A protein and the small-molecule ligand that binds it are described below.
Small molecule (SMILES): Cc1cc(CCCCCCCOc2ccc(C3=N[C@@H](C)CO3)cc2)on1

Sequence of chain 37.A:
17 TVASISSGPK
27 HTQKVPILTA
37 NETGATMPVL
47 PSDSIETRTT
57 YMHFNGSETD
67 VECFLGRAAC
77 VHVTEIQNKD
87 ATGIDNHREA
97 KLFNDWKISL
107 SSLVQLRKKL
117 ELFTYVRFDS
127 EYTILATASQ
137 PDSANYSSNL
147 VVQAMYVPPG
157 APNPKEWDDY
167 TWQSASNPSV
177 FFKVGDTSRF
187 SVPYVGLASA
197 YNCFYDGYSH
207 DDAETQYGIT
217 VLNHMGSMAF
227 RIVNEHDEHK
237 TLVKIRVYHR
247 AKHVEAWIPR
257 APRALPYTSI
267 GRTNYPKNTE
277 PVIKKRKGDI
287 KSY

Sequence of chain 37.C:
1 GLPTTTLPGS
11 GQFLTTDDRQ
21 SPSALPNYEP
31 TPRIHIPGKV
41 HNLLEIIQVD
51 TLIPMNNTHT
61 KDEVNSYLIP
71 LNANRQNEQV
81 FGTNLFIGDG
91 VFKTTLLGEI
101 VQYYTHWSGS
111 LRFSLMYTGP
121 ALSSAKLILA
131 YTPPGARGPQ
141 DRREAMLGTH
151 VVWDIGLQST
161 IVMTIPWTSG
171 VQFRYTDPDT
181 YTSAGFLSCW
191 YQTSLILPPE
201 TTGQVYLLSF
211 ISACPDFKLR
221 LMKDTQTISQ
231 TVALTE

Binding-site contacts:
Ligand atom N2 contacts residue PRO174 of chain 37.A at 3.9 Å.
Ligand atom O1B contacts residue MET221 of chain 37.A at 3.4 Å.
Ligand atom O1B contacts residue ILE104 of chain 37.A at 3.8 Å.
Ligand atom C2C contacts residue VAL188 of chain 37.A at 3.2 Å (hydrophobic).
Ligand atom C3C contacts residue TYR128 of chain 37.A at 3.9 Å (hydrophobic).
Ligand atom C5C contacts residue ILE104 of chain 37.A at 3.5 Å (hydrophobic).
Ligand atom CM1 contacts residue SER107 of chain 37.A at 3.6 Å.
Ligand atom C31 contacts residue PRO174 of chain 37.A at 3.4 Å (hydrophobic).
Ligand atom C5C contacts residue TYR128 of chain 37.A at 3.5 Å (hydrophobic).
Ligand atom C6C contacts residue MET221 of chain 37.A at 3.7 Å (hydrophobic).
Ligand atom C7C contacts residue TYR197 of chain 37.A at 3.8 Å (hydrophobic).
Ligand atom O1 contacts residue TYR152 of chain 37.A at 3.9 Å.
Ligand atom C6C contacts residue VAL191 of chain 37.A at 3.2 Å (hydrophobic).
Ligand atom N2 contacts residue ALA24 of chain 37.C at 3.4 Å.
Ligand atom C3C contacts residue VAL188 of chain 37.A at 3.3 Å (hydrophobic).
Ligand atom C5 contacts residue TYR152 of chain 37.A at 3.8 Å (hydrophobic).
Ligand atom C7C contacts residue TYR128 of chain 37.A at 3.6 Å (hydrophobic).
Ligand atom C1C contacts residue TYR152 of chain 37.A at 4.0 Å (hydrophobic).
Ligand atom C5B contacts residue LEU106 of chain 37.A at 3.7 Å (hydrophobic).
Ligand atom C4 contacts residue PHE186 of chain 37.A at 3.6 Å (hydrophobic).
Ligand atom C4C contacts residue TYR152 of chain 37.A at 3.8 Å (hydrophobic).
Ligand atom C3B contacts residue MET221 of chain 37.A at 4.0 Å (hydrophobic).
Ligand atom C4 contacts residue TYR152 of chain 37.A at 3.9 Å (hydrophobic).
Ligand atom N2 contacts residue PHE186 of chain 37.A at 3.7 Å.
Ligand atom C1B contacts residue MET221 of chain 37.A at 4.0 Å (hydrophobic).
Ligand atom C6B contacts residue TYR197 of chain 37.A at 3.6 Å (hydrophobic).
Ligand atom O1B contacts residue TYR128 of chain 37.A at 3.9 Å.
Ligand atom C5 contacts residue PHE186 of chain 37.A at 3.5 Å (hydrophobic).
Ligand atom C4C contacts residue ILE104 of chain 37.A at 3.7 Å (hydrophobic).
Ligand atom C4 contacts residue MET224 of chain 37.A at 3.8 Å (hydrophobic).
Ligand atom C31 contacts residue VAL176 of chain 37.A at 3.3 Å (hydrophobic).
Ligand atom C3 contacts residue PRO174 of chain 37.A at 3.8 Å (hydrophobic).
Ligand atom C31 contacts residue ALA150 of chain 37.A at 3.5 Å (hydrophobic).
Ligand atom O1 contacts residue PHE186 of chain 37.A at 3.5 Å.
Ligand atom O1 contacts residue VAL188 of chain 37.A at 3.8 Å.
Ligand atom C31 contacts residue SER175 of chain 37.A at 3.6 Å.
Ligand atom O1 contacts residue ALA24 of chain 37.C at 3.6 Å.
Ligand atom C2B contacts residue MET221 of chain 37.A at 3.6 Å (hydrophobic).
Ligand atom C3 contacts residue PHE186 of chain 37.A at 3.8 Å (hydrophobic).
Ligand atom C5B contacts residue TYR197 of chain 37.A at 3.7 Å (hydrophobic).